Binding-site contacts:
Ligand atom O3A contacts residue UDP1 of chain 2.C at 2.5 Å (h-bond).
Ligand atom C1 contacts residue MET209 of chain 2.A at 3.6 Å (hydrophobic).
Ligand atom O4 contacts residue ALA286 of chain 2.A at 4.0 Å.
Ligand atom O2 contacts residue UDP1 of chain 2.C at 2.8 Å (h-bond).
Ligand atom C4 contacts residue ASP269 of chain 2.A at 3.3 Å.
Ligand atom O6 contacts residue PHE179 of chain 2.A at 3.5 Å.
Ligand atom C3 contacts residue HIS291 of chain 2.A at 3.8 Å.
Ligand atom O4A contacts residue HIS176 of chain 2.A at 2.9 Å (h-bond).
Ligand atom C3A contacts residue TRP243 of chain 2.A at 3.9 Å (hydrophobic).
Ligand atom O1 contacts residue HIS176 of chain 2.A at 3.5 Å.
Ligand atom O2 contacts residue HIS291 of chain 2.A at 2.7 Å (h-bond).
Ligand atom O4A contacts residue GLU246 of chain 2.A at 2.6 Å (salt-bridge).
Ligand atom C1A contacts residue HIS176 of chain 2.A at 3.7 Å.
Ligand atom C2 contacts residue UDP1 of chain 2.C at 3.4 Å.
Ligand atom C5A contacts residue HIS176 of chain 2.A at 3.9 Å.
Ligand atom O3 contacts residue HIS291 of chain 2.A at 3.1 Å (h-bond).
Ligand atom O5A contacts residue HIS176 of chain 2.A at 3.0 Å (h-bond).
Ligand atom O5 contacts residue MET209 of chain 2.A at 3.0 Å.
Ligand atom O6 contacts residue THR188 of chain 2.A at 2.8 Å (h-bond).
Ligand atom O4 contacts residue ASP269 of chain 2.A at 2.6 Å (salt-bridge).
Ligand atom O2A contacts residue UDP1 of chain 2.C at 4.0 Å.
Ligand atom C6 contacts residue PRO177 of chain 2.A at 4.0 Å (hydrophobic).
Ligand atom C2A contacts residue HIS176 of chain 2.A at 3.8 Å.
Ligand atom C4A contacts residue TRP243 of chain 2.A at 3.6 Å (hydrophobic).
Ligand atom C6A contacts residue GLU246 of chain 2.A at 3.6 Å.
Ligand atom C6A contacts residue THR188 of chain 2.A at 3.3 Å.
Ligand atom C6A contacts residue TYR207 of chain 2.A at 3.8 Å (hydrophobic).
Ligand atom O6 contacts residue TRP243 of chain 2.A at 3.4 Å (h-bond).
Ligand atom C4A contacts residue HIS176 of chain 2.A at 3.9 Å.
Ligand atom O1 contacts residue SER178 of chain 2.A at 3.9 Å.
Ligand atom C2B contacts residue SER178 of chain 2.A at 3.8 Å.
Ligand atom O3A contacts residue MET209 of chain 2.A at 3.8 Å.
Ligand atom C4A contacts residue GLU246 of chain 2.A at 3.4 Å.
Ligand atom C5A contacts residue TRP243 of chain 2.A at 3.7 Å (hydrophobic).
Ligand atom C6A contacts residue TRP243 of chain 2.A at 3.4 Å (hydrophobic).
Ligand atom C2 contacts residue HIS291 of chain 2.A at 3.6 Å.
Ligand atom C3A contacts residue UDP1 of chain 2.C at 3.6 Å.
Ligand atom C1B contacts residue SER178 of chain 2.A at 3.5 Å.
Ligand atom C1 contacts residue UDP1 of chain 2.C at 3.6 Å.
Ligand atom C2B contacts residue LEU272 of chain 2.A at 3.9 Å (hydrophobic).

The small molecule below binds the protein below.
Small molecule (SMILES): CCCCCCO[C@@H]1O[C@H](CO)[C@H](O)[C@H](O)[C@H]1O[C@@H]1O[C@@H](C)[C@@H](O)[C@@H](O)[C@@H]1O

Sequence of chain 2.A:
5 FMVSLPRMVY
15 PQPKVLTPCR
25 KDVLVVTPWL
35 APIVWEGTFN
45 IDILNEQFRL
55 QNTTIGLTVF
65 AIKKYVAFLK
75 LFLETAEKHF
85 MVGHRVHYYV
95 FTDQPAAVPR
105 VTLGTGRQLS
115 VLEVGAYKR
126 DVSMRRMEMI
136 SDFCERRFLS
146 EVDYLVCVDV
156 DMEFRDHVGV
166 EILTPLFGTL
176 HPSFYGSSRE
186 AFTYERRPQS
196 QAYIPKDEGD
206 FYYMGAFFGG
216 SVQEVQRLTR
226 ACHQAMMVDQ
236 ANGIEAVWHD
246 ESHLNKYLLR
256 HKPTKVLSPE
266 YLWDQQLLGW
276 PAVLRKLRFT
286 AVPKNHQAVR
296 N